A protein and the small-molecule ligand that binds it are described below.
Small molecule (SMILES): CC(=O)N[C@H]1[C@@H](O[C@H]2[C@H](O)[C@@H](NC(C)=O)CO[C@@H]2CO)O[C@H](CO)[C@@H](O[C@H]2O[C@H](CO[C@H]3O[C@H](CO)[C@@H](O)[C@H](O)[C@@H]3O)[C@@H](O)[C@H](O[C@@H]3O[C@H](CO)[C@@H](O)[C@H](O)[C@@H]3O)[C@@H]2O)[C@@H]1O

Binding-site contacts:
Ligand atom O6 contacts residue SER361 of chain 1.A at 4.2 Å.
Ligand atom C8 contacts residue ASP411 of chain 1.A at 3.5 Å.
Ligand atom O5 contacts residue THR389 of chain 1.A at 4.0 Å.
Ligand atom C2 contacts residue ASN387 of chain 1.A at 2.4 Å.
Ligand atom C3 contacts residue ASP411 of chain 1.A at 4.0 Å.
Ligand atom C5 contacts residue ASN387 of chain 1.A at 3.2 Å.
Ligand atom O5 contacts residue ASN387 of chain 1.A at 2.4 Å (h-bond).
Ligand atom C7 contacts residue ASN387 of chain 1.A at 3.6 Å.
Ligand atom O7 contacts residue ILE409 of chain 1.A at 4.4 Å.
Ligand atom C1 contacts residue ASP411 of chain 1.A at 4.2 Å.
Ligand atom C6 contacts residue SER361 of chain 1.A at 3.2 Å.
Ligand atom O6 contacts residue ASP337 of chain 1.A at 4.1 Å.
Ligand atom N2 contacts residue ASP411 of chain 1.A at 2.8 Å (salt-bridge).
Ligand atom N2 contacts residue ASN387 of chain 1.A at 2.5 Å (h-bond).
Ligand atom O5 contacts residue SER361 of chain 1.A at 4.0 Å.
Ligand atom C2 contacts residue ASP411 of chain 1.A at 3.9 Å.
Ligand atom C1 contacts residue ASN387 of chain 1.A at 1.4 Å.
Ligand atom O7 contacts residue LYS390 of chain 1.A at 3.7 Å.
Ligand atom C6 contacts residue THR389 of chain 1.A at 3.8 Å.
Ligand atom C5 contacts residue SER361 of chain 1.A at 4.0 Å.
Ligand atom C3 contacts residue ASN387 of chain 1.A at 3.4 Å.
Ligand atom C6 contacts residue ASN387 of chain 1.A at 4.5 Å.
Ligand atom C7 contacts residue ASP411 of chain 1.A at 3.5 Å.
Ligand atom O7 contacts residue ASN387 of chain 1.A at 4.0 Å.
Ligand atom C5 contacts residue THR389 of chain 1.A at 3.6 Å.
Ligand atom C4 contacts residue ASN387 of chain 1.A at 4.0 Å.

Sequence of chain 1.A:
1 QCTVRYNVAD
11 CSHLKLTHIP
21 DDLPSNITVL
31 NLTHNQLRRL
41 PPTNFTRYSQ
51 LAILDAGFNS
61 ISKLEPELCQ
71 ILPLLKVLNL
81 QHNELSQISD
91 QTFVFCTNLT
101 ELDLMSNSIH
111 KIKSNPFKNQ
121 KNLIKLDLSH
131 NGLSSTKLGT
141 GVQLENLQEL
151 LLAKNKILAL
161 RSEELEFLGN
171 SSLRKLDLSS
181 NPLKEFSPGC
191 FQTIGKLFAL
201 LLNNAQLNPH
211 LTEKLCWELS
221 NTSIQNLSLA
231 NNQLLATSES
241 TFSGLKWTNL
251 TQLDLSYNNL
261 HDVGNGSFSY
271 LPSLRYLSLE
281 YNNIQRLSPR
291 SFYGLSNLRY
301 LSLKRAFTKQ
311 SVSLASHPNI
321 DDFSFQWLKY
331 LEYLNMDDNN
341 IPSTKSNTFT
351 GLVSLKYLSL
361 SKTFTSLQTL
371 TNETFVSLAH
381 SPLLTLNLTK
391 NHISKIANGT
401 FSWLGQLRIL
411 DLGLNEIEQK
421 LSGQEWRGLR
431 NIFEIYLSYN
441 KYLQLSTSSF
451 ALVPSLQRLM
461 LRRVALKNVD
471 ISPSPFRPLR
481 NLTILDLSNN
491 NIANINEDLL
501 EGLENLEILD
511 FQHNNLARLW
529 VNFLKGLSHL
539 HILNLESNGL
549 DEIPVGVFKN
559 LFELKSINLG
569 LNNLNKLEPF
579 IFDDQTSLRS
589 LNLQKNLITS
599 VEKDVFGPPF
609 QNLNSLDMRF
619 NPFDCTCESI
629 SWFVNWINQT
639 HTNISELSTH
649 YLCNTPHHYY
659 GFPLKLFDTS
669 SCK